Sequence of chain 1.A:
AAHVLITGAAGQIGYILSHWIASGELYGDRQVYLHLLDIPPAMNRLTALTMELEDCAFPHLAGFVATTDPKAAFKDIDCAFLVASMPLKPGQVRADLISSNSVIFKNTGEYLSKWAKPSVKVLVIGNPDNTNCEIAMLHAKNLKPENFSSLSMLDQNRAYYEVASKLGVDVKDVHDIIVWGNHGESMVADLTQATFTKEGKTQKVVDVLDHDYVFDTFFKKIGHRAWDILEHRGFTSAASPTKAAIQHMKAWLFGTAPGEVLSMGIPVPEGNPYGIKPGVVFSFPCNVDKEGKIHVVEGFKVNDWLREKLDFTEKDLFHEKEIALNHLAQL

A small-molecule ligand and the protein it binds are described below.
Small molecule (SMILES): NC(=O)C(=O)O

Binding-site contacts:
Ligand atom N1 contacts residue THR239 of chain 1.A at 3.8 Å.
Ligand atom O2 contacts residue LEU157 of chain 1.A at 3.8 Å.
Ligand atom O3 contacts residue HIS186 of chain 1.A at 3.3 Å.
Ligand atom O3 contacts residue ALA229 of chain 1.A at 3.3 Å.
Ligand atom C2 contacts residue SER240 of chain 1.A at 3.8 Å.
Ligand atom C1 contacts residue ARG97 of chain 1.A at 3.5 Å.
Ligand atom N1 contacts residue NAI1 of chain 1.C at 3.4 Å.
Ligand atom N1 contacts residue ALA229 of chain 1.A at 4.2 Å.
Ligand atom C2 contacts residue LEU157 of chain 1.A at 3.9 Å (hydrophobic).
Ligand atom O3 contacts residue ARG161 of chain 1.A at 2.6 Å (salt-bridge).
Ligand atom O3 contacts residue NAI1 of chain 1.C at 4.2 Å.
Ligand atom C1 contacts residue SER240 of chain 1.A at 4.5 Å.
Ligand atom N1 contacts residue ASN130 of chain 1.A at 3.9 Å.
Ligand atom O1 contacts residue HIS186 of chain 1.A at 2.8 Å (h-bond).
Ligand atom O3 contacts residue ARG97 of chain 1.A at 3.0 Å (salt-bridge).
Ligand atom C2 contacts residue HIS186 of chain 1.A at 4.0 Å.
Ligand atom C2 contacts residue ALA229 of chain 1.A at 3.2 Å (hydrophobic).
Ligand atom O1 contacts residue ASN130 of chain 1.A at 3.3 Å (h-bond).
Ligand atom O3 contacts residue ASP158 of chain 1.A at 4.5 Å.
Ligand atom C1 contacts residue ALA229 of chain 1.A at 3.9 Å (hydrophobic).
Ligand atom O1 contacts residue NAI1 of chain 1.C at 3.5 Å.
Ligand atom C2 contacts residue ARG161 of chain 1.A at 3.4 Å.
Ligand atom O2 contacts residue ALA229 of chain 1.A at 3.3 Å.
Ligand atom O2 contacts residue ARG97 of chain 1.A at 4.5 Å.
Ligand atom O3 contacts residue LEU157 of chain 1.A at 3.6 Å.
Ligand atom O2 contacts residue NAI1 of chain 1.C at 3.8 Å.
Ligand atom C1 contacts residue NAI1 of chain 1.C at 3.3 Å.
Ligand atom O2 contacts residue ARG161 of chain 1.A at 2.7 Å (salt-bridge).
Ligand atom C1 contacts residue HIS186 of chain 1.A at 3.7 Å.
Ligand atom O1 contacts residue ARG97 of chain 1.A at 2.7 Å (salt-bridge).
Ligand atom C2 contacts residue NAI1 of chain 1.C at 3.6 Å.
Ligand atom O2 contacts residue SER240 of chain 1.A at 2.8 Å (h-bond).
Ligand atom N1 contacts residue ARG97 of chain 1.A at 4.2 Å.
Ligand atom C2 contacts residue ARG97 of chain 1.A at 3.4 Å.
Ligand atom C1 contacts residue ASN130 of chain 1.A at 4.0 Å.